Binding-site contacts:
Ligand atom P contacts residue PHE277 of chain 50.A at 3.7 Å.
Ligand atom P contacts residue DC1 of chain 50.G at 0.8 Å.
Ligand atom O4' contacts residue DC1 of chain 50.G at 0.4 Å (h-bond).
Ligand atom C2' contacts residue DC1 of chain 50.G at 1.4 Å.
Ligand atom C1' contacts residue ARG10 of chain 50.A at 3.5 Å.
Ligand atom C5' contacts residue PHE277 of chain 50.A at 3.8 Å (hydrophobic).
Ligand atom C4' contacts residue DC1 of chain 50.G at 1.2 Å.
Ligand atom C5' contacts residue DC1 of chain 50.G at 1.5 Å.
Ligand atom OP2 contacts residue PHE277 of chain 50.A at 3.8 Å.
Ligand atom C3' contacts residue DC1 of chain 50.G at 1.0 Å.
Ligand atom O3' contacts residue DC1 of chain 50.G at 1.5 Å (h-bond).
Ligand atom O5' contacts residue PHE277 of chain 50.A at 4.1 Å.
Ligand atom OP2 contacts residue DC1 of chain 50.G at 1.1 Å.
Ligand atom OP1 contacts residue DC1 of chain 50.G at 0.3 Å (h-bond).
Ligand atom O5' contacts residue DC1 of chain 50.G at 1.2 Å (h-bond).
Ligand atom O4' contacts residue ARG10 of chain 50.A at 4.1 Å.
Ligand atom O4' contacts residue PHE277 of chain 50.A at 4.4 Å.
Ligand atom C1' contacts residue DC1 of chain 50.G at 1.4 Å.

Sequence of chain 50.A:
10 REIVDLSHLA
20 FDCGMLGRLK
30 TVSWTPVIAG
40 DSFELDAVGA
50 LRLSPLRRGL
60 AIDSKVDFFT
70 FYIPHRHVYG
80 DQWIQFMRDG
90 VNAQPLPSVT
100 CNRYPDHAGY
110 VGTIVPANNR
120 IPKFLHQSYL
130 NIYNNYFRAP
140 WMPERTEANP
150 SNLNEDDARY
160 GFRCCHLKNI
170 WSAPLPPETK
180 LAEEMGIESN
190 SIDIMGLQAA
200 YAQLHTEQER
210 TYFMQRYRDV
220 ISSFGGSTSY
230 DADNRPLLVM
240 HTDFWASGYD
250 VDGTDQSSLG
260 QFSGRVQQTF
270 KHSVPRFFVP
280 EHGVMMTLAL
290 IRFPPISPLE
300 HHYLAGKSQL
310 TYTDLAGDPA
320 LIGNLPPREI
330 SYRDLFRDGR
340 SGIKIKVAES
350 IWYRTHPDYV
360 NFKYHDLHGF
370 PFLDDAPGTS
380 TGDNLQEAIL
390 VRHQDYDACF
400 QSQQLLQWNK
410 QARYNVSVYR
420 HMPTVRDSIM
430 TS

A protein and the small-molecule ligand that binds it are described below.
Small molecule (SMILES): Nc1ccn([C@H]2C[C@H](O)[C@@H](COP(=O)(O)O)O2)c(=O)n1